Sequence of chain 2.G:
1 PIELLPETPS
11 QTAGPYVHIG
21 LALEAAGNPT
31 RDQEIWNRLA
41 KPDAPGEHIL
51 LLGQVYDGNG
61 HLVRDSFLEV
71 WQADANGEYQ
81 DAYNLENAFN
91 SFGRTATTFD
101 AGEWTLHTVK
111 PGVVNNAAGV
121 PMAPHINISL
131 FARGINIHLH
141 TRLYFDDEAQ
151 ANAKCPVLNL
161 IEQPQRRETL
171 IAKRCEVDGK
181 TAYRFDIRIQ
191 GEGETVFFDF

Sequence of chain 2.H:
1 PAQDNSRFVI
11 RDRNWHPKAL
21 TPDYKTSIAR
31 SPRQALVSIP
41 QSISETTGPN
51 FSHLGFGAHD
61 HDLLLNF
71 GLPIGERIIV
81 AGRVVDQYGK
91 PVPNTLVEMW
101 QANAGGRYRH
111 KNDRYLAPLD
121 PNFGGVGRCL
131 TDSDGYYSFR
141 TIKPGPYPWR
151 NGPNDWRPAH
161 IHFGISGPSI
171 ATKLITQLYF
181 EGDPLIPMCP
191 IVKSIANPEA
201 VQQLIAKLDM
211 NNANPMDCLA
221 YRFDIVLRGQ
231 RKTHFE

The protein below binds the small molecule below.
Small molecule (SMILES): O=C(O)c1cccc(O)c1

Binding-site contacts:
Ligand atom C6 contacts residue TRP149 of chain 2.H at 3.7 Å (hydrophobic).
Ligand atom C2 contacts residue ILE191 of chain 2.H at 3.5 Å (hydrophobic).
Ligand atom O3 contacts residue ARG157 of chain 2.H at 3.0 Å (salt-bridge).
Ligand atom C5 contacts residue TYR147 of chain 2.H at 3.5 Å (hydrophobic).
Ligand atom C1 contacts residue TRP149 of chain 2.H at 4.0 Å (hydrophobic).
Ligand atom C1 contacts residue ILE191 of chain 2.H at 3.9 Å (hydrophobic).
Ligand atom C3 contacts residue ILE191 of chain 2.H at 4.0 Å (hydrophobic).
Ligand atom O3 contacts residue FE1 of chain 2.Y at 3.4 Å.
Ligand atom O3 contacts residue TYR147 of chain 2.H at 4.0 Å.
Ligand atom O1' contacts residue TYR24 of chain 2.H at 2.1 Å (h-bond).
Ligand atom C1' contacts residue TYR24 of chain 2.H at 3.3 Å (hydrophobic).
Ligand atom O2' contacts residue ARG133 of chain 2.G at 4.0 Å.
Ligand atom O2' contacts residue TRP149 of chain 2.H at 3.6 Å.
Ligand atom C4 contacts residue FE1 of chain 2.Y at 3.5 Å.
Ligand atom C2 contacts residue GLY14 of chain 2.G at 3.7 Å.
Ligand atom C1' contacts residue ILE191 of chain 2.H at 4.1 Å (hydrophobic).
Ligand atom C6 contacts residue PRO15 of chain 2.G at 3.6 Å (hydrophobic).
Ligand atom C1' contacts residue PRO15 of chain 2.G at 3.7 Å (hydrophobic).
Ligand atom C5 contacts residue PRO15 of chain 2.G at 4.0 Å (hydrophobic).
Ligand atom O3 contacts residue HIS162 of chain 2.H at 3.2 Å.
Ligand atom C3 contacts residue TYR147 of chain 2.H at 3.8 Å (hydrophobic).
Ligand atom C5 contacts residue ARG157 of chain 2.H at 4.1 Å.
Ligand atom O1' contacts residue GLY134 of chain 2.G at 4.0 Å.
Ligand atom O3 contacts residue GLY14 of chain 2.G at 4.0 Å.
Ligand atom C4 contacts residue ARG157 of chain 2.H at 3.8 Å.
Ligand atom O1' contacts residue ARG133 of chain 2.G at 3.6 Å.
Ligand atom C4 contacts residue TYR147 of chain 2.H at 2.8 Å (hydrophobic).
Ligand atom O1' contacts residue PRO15 of chain 2.G at 4.1 Å.
Ligand atom O3 contacts residue GLN177 of chain 2.H at 3.5 Å (h-bond).
Ligand atom C2 contacts residue PRO15 of chain 2.G at 3.4 Å (hydrophobic).
Ligand atom C4 contacts residue PRO15 of chain 2.G at 4.1 Å (hydrophobic).
Ligand atom C3 contacts residue PRO15 of chain 2.G at 3.8 Å (hydrophobic).
Ligand atom O1' contacts residue ILE191 of chain 2.H at 4.0 Å.
Ligand atom C3 contacts residue FE1 of chain 2.Y at 3.9 Å.
Ligand atom C1 contacts residue PRO15 of chain 2.G at 3.2 Å (hydrophobic).
Ligand atom C3 contacts residue GLY14 of chain 2.G at 4.0 Å.
Ligand atom O2' contacts residue TYR24 of chain 2.H at 4.0 Å.
Ligand atom C1' contacts residue TRP149 of chain 2.H at 3.8 Å (hydrophobic).
Ligand atom O3 contacts residue HIS160 of chain 2.H at 4.0 Å.
Ligand atom C3 contacts residue ARG157 of chain 2.H at 3.6 Å.